Sequence of chain 1.A:
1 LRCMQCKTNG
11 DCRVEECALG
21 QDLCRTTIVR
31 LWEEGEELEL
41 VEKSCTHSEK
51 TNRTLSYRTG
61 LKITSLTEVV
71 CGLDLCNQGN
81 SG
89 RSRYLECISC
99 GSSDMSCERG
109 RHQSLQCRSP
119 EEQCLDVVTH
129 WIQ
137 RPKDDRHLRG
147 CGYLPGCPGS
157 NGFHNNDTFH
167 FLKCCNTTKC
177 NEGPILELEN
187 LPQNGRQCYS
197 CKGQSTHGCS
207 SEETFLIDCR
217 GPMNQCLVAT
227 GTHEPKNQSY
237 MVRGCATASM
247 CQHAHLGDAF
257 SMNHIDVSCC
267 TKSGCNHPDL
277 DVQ

Binding-site contacts:
Ligand atom C4 contacts residue ASN162 of chain 1.A at 3.3 Å.
Ligand atom C3 contacts residue ASN162 of chain 1.A at 3.2 Å.
Ligand atom C7 contacts residue PHE211 of chain 1.A at 4.0 Å (hydrophobic).
Ligand atom C2 contacts residue PHE211 of chain 1.A at 4.3 Å (hydrophobic).
Ligand atom C2 contacts residue ASN162 of chain 1.A at 2.5 Å.
Ligand atom C7 contacts residue ASN162 of chain 1.A at 4.0 Å.
Ligand atom C5 contacts residue ASN162 of chain 1.A at 3.3 Å.
Ligand atom C8 contacts residue PHE211 of chain 1.A at 4.2 Å (hydrophobic).
Ligand atom N2 contacts residue ASN162 of chain 1.A at 2.9 Å (h-bond).
Ligand atom O5 contacts residue ASN162 of chain 1.A at 2.5 Å (h-bond).
Ligand atom O7 contacts residue ASN162 of chain 1.A at 4.2 Å.
Ligand atom N2 contacts residue PHE211 of chain 1.A at 3.4 Å.
Ligand atom O4 contacts residue ASN162 of chain 1.A at 3.1 Å (h-bond).
Ligand atom O7 contacts residue ASP163 of chain 1.A at 3.5 Å (salt-bridge).
Ligand atom C1 contacts residue ASN162 of chain 1.A at 1.5 Å.

A protein and the small-molecule ligand that binds it are described below.
Small molecule (SMILES): CC(=O)N[C@@H]1[C@@H](O)[C@H](O)[C@@H](CO)O[C@H]1O